Sequence of chain 1.C:
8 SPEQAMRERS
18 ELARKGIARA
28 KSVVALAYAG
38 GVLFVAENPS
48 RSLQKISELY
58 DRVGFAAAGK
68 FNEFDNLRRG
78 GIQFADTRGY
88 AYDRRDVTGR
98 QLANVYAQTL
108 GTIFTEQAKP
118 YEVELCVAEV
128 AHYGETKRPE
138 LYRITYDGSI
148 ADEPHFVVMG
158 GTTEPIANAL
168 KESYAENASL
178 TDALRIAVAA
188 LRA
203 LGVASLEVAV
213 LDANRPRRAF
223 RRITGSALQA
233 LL

Sequence of chain 1.D:
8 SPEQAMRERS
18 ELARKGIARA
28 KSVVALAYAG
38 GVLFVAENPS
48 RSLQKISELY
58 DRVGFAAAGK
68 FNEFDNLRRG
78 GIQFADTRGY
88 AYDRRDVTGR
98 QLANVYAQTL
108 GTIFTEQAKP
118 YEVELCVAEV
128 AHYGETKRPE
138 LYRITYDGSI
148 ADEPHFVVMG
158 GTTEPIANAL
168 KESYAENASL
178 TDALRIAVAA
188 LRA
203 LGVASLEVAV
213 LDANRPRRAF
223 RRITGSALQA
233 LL

The small molecule below binds the protein below.
Small molecule (SMILES): CC(C)C[C@H](NC(=O)[C@H](Cc1ccc(O)cc1)NC(=O)[C@H](CCC(N)=O)NC(=O)CNC(=O)[C@@H](N)CC(C)C)C(=O)O

Binding-site contacts:
Ligand atom N contacts residue GLY66 of chain 1.C at 2.9 Å (h-bond).
Ligand atom C contacts residue GLY66 of chain 1.C at 3.6 Å.
Ligand atom CZ contacts residue GLU119 of chain 1.C at 3.6 Å.
Ligand atom O contacts residue LYS52 of chain 1.C at 2.9 Å (salt-bridge).
Ligand atom CA contacts residue ASP144 of chain 1.D at 3.2 Å.
Ligand atom OE1 contacts residue ILE147 of chain 1.D at 3.4 Å (h-bond).
Ligand atom CA contacts residue SER146 of chain 1.D at 3.5 Å.
Ligand atom NE2 contacts residue ILE147 of chain 1.D at 3.3 Å.
Ligand atom OXT contacts residue ALA65 of chain 1.C at 3.5 Å.
Ligand atom CA contacts residue GLY66 of chain 1.C at 3.7 Å.
Ligand atom C contacts residue SER146 of chain 1.D at 3.2 Å.
Ligand atom CA contacts residue GLY66 of chain 1.C at 3.6 Å.
Ligand atom C contacts residue LYS28 of chain 1.C at 3.8 Å.
Ligand atom C contacts residue ALA27 of chain 1.C at 3.7 Å (hydrophobic).
Ligand atom NE2 contacts residue GLY145 of chain 1.D at 3.9 Å.
Ligand atom N contacts residue ASP144 of chain 1.D at 3.3 Å (salt-bridge).
Ligand atom OXT contacts residue ALA27 of chain 1.C at 3.4 Å.
Ligand atom CD1 contacts residue PHE68 of chain 1.C at 3.5 Å (hydrophobic).
Ligand atom CA contacts residue SER146 of chain 1.D at 3.4 Å.
Ligand atom CE2 contacts residue GLU119 of chain 1.C at 3.1 Å.
Ligand atom OE1 contacts residue SER146 of chain 1.D at 3.4 Å.
Ligand atom CD2 contacts residue GLY23 of chain 1.C at 3.7 Å.
Ligand atom O contacts residue PHE68 of chain 1.C at 3.5 Å (h-bond).
Ligand atom CD1 contacts residue LEU50 of chain 1.C at 3.6 Å (hydrophobic).
Ligand atom CD contacts residue SER146 of chain 1.D at 3.8 Å.
Ligand atom CB contacts residue SER146 of chain 1.D at 3.4 Å.
Ligand atom C contacts residue LYS52 of chain 1.C at 3.7 Å.
Ligand atom OH contacts residue ARG26 of chain 1.C at 3.5 Å (salt-bridge).
Ligand atom CD1 contacts residue LYS67 of chain 1.C at 3.9 Å.
Ligand atom N contacts residue SER146 of chain 1.D at 2.9 Å (h-bond).
Ligand atom O contacts residue LYS67 of chain 1.C at 3.9 Å.
Ligand atom C contacts residue GLY66 of chain 1.C at 3.7 Å.
Ligand atom OXT contacts residue GLY66 of chain 1.C at 2.6 Å (h-bond).
Ligand atom CD2 contacts residue PHE111 of chain 1.D at 3.9 Å (hydrophobic).
Ligand atom OH contacts residue GLU119 of chain 1.C at 3.2 Å (salt-bridge).
Ligand atom CZ contacts residue ARG26 of chain 1.C at 3.9 Å.
Ligand atom O contacts residue LYS28 of chain 1.C at 2.8 Å (salt-bridge).
Ligand atom O contacts residue ALA27 of chain 1.C at 3.6 Å.
Ligand atom C contacts residue ASP144 of chain 1.D at 3.9 Å.
Ligand atom N contacts residue MET13 of chain 1.D at 3.9 Å.